The protein below binds the small molecule below.
Small molecule (SMILES): OC[C@H]1O[C@@H](O)[C@@H](O)[C@@H](O)[C@@H]1O

Binding-site contacts:
Ligand atom O4 contacts residue GLN459 of chain 1.A at 4.4 Å.
Ligand atom C2 contacts residue TRP518 of chain 1.A at 2.6 Å (hydrophobic).
Ligand atom O4 contacts residue ASP458 of chain 1.A at 3.9 Å.
Ligand atom O2 contacts residue SER517 of chain 1.A at 3.9 Å.
Ligand atom C5 contacts residue TRP518 of chain 1.A at 3.5 Å (hydrophobic).
Ligand atom C4 contacts residue TRP518 of chain 1.A at 4.2 Å (hydrophobic).
Ligand atom O5 contacts residue TRP518 of chain 1.A at 2.5 Å.
Ligand atom C1 contacts residue TRP518 of chain 1.A at 1.5 Å (hydrophobic).
Ligand atom C3 contacts residue TRP518 of chain 1.A at 3.9 Å (hydrophobic).
Ligand atom O2 contacts residue TRP518 of chain 1.A at 3.2 Å (h-bond).

Sequence of chain 1.A:
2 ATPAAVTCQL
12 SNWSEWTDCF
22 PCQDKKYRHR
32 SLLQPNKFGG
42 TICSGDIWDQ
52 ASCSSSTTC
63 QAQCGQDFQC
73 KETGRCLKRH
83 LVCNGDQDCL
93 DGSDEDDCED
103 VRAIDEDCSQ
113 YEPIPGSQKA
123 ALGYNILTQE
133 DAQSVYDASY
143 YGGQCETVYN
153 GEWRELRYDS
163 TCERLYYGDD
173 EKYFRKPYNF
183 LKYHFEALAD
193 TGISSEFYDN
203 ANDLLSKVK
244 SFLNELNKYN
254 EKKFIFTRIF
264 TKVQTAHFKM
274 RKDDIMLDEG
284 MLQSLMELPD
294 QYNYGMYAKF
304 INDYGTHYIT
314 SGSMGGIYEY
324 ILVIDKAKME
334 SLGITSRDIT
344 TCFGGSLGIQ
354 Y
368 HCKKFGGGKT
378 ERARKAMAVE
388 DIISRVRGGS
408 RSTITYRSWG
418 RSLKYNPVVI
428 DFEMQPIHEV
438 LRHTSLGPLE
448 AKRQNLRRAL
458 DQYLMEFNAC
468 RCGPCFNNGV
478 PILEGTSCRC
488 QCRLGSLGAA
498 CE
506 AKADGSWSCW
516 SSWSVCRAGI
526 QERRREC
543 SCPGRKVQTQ